Sequence of chain 3.A:
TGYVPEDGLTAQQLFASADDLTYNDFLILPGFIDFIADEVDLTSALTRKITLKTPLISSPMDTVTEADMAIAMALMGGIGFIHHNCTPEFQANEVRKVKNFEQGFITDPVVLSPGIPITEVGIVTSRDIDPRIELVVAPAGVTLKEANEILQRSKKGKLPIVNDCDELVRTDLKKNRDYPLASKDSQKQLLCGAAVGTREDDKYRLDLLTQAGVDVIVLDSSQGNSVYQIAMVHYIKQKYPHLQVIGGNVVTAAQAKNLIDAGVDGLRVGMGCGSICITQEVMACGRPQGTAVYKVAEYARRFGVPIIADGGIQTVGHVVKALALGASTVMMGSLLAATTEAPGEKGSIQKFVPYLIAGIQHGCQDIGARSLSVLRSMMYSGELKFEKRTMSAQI

Binding-site contacts:
Ligand atom C4 contacts residue SER329 of chain 3.A at 3.4 Å.
Ligand atom O3' contacts residue ARG322 of chain 3.A at 2.9 Å (salt-bridge).
Ligand atom C2' contacts residue ASP364 of chain 3.A at 3.8 Å.
Ligand atom N1 contacts residue GLN334 of chain 3.A at 3.2 Å.
Ligand atom C6 contacts residue CYS331 of chain 3.A at 2.0 Å (hydrophobic).
Ligand atom C3' contacts residue SER68 of chain 3.A at 3.3 Å.
Ligand atom C8 contacts residue MET70 of chain 3.A at 3.8 Å (hydrophobic).
Ligand atom C2' contacts residue ARG322 of chain 3.A at 3.6 Å.
Ligand atom C2 contacts residue GLN334 of chain 3.A at 3.6 Å.
Ligand atom N3 contacts residue SER329 of chain 3.A at 3.6 Å.
Ligand atom O2P contacts residue SER388 of chain 3.A at 2.9 Å (h-bond).
Ligand atom C5 contacts residue CYS331 of chain 3.A at 2.7 Å (hydrophobic).
Ligand atom P contacts residue GLY328 of chain 3.A at 3.8 Å.
Ligand atom C3' contacts residue ASP364 of chain 3.A at 3.4 Å.
Ligand atom P contacts residue SER388 of chain 3.A at 3.6 Å.
Ligand atom O3P contacts residue SER329 of chain 3.A at 3.7 Å.
Ligand atom P contacts residue SER329 of chain 3.A at 3.9 Å.
Ligand atom C3' contacts residue ARG322 of chain 3.A at 3.6 Å.
Ligand atom C4' contacts residue ASP364 of chain 3.A at 3.2 Å.
Ligand atom O5' contacts residue GLY328 of chain 3.A at 3.2 Å.
Ligand atom O2' contacts residue ASP364 of chain 3.A at 2.9 Å (salt-bridge).
Ligand atom O1P contacts residue SER388 of chain 3.A at 3.8 Å.
Ligand atom O5' contacts residue GLY365 of chain 3.A at 3.6 Å.
Ligand atom C5' contacts residue MET70 of chain 3.A at 3.8 Å (hydrophobic).
Ligand atom O1P contacts residue GLY387 of chain 3.A at 3.0 Å (h-bond).
Ligand atom O3P contacts residue SER388 of chain 3.A at 3.9 Å.
Ligand atom O4' contacts residue SER329 of chain 3.A at 3.4 Å (h-bond).
Ligand atom N1 contacts residue CYS331 of chain 3.A at 3.1 Å (h-bond).
Ligand atom O3' contacts residue MET385 of chain 3.A at 3.4 Å (h-bond).
Ligand atom O2' contacts residue ARG322 of chain 3.A at 3.5 Å (salt-bridge).
Ligand atom O3P contacts residue GLY366 of chain 3.A at 3.1 Å (h-bond).
Ligand atom O2P contacts residue SER329 of chain 3.A at 2.8 Å (h-bond).
Ligand atom N9 contacts residue SER329 of chain 3.A at 3.5 Å (h-bond).
Ligand atom C8 contacts residue SER329 of chain 3.A at 3.8 Å.
Ligand atom N7 contacts residue CYS331 of chain 3.A at 2.9 Å (h-bond).
Ligand atom O4' contacts residue GLY328 of chain 3.A at 3.8 Å.
Ligand atom O3P contacts residue GLY328 of chain 3.A at 3.0 Å.
Ligand atom O3' contacts residue ASP364 of chain 3.A at 2.7 Å (salt-bridge).
Ligand atom O3' contacts residue SER68 of chain 3.A at 2.8 Å (h-bond).
Ligand atom O5' contacts residue SER329 of chain 3.A at 3.4 Å (h-bond).

The small molecule below binds the protein below.
Small molecule (SMILES): O=P(O)(O)OC[C@H]1O[C@@H](n2cnc3c(Cl)[nH+]cnc32)[C@H](O)[C@@H]1O